Sequence of chain 1.A:
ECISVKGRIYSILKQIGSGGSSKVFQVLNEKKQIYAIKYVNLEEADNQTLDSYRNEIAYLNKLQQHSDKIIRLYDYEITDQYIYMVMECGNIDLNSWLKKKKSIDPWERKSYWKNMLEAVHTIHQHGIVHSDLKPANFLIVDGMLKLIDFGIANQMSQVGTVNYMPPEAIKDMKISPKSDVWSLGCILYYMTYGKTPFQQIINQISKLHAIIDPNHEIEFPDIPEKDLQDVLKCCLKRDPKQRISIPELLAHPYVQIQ

A small-molecule ligand and the protein it binds are described below.
Small molecule (SMILES): Clc1ccc2c(NCC3CC3)ncnc2c1

Binding-site contacts:
Ligand atom CAH contacts residue CYS137 of chain 1.A at 3.8 Å (hydrophobic).
Ligand atom NAK contacts residue CYS137 of chain 1.A at 3.0 Å (h-bond).
Ligand atom CAB contacts residue GLU136 of chain 1.A at 3.5 Å.
Ligand atom NAK contacts residue ILE64 of chain 1.A at 4.1 Å.
Ligand atom CAB contacts residue CYS137 of chain 1.A at 4.1 Å (hydrophobic).
Ligand atom CAG contacts residue CYS137 of chain 1.A at 3.8 Å (hydrophobic).
Ligand atom CAD contacts residue ALA84 of chain 1.A at 3.9 Å (hydrophobic).
Ligand atom C2 contacts residue ASP141 of chain 1.A at 4.2 Å.
Ligand atom CAL contacts residue ILE119 of chain 1.A at 4.2 Å (hydrophobic).
Ligand atom CAH contacts residue LEU187 of chain 1.A at 4.0 Å (hydrophobic).
Ligand atom N1 contacts residue LEU187 of chain 1.A at 4.0 Å.
Ligand atom CAD contacts residue LEU187 of chain 1.A at 3.7 Å (hydrophobic).
Ligand atom N3 contacts residue ILE64 of chain 1.A at 4.1 Å.
Ligand atom CLAA contacts residue ILE119 of chain 1.A at 3.9 Å.
Ligand atom CAB contacts residue ALA84 of chain 1.A at 3.5 Å (hydrophobic).
Ligand atom CAF contacts residue ASN139 of chain 1.A at 3.4 Å.
Ligand atom CAG contacts residue ILE64 of chain 1.A at 3.7 Å (hydrophobic).
Ligand atom C5 contacts residue CYS137 of chain 1.A at 3.9 Å (hydrophobic).
Ligand atom C6 contacts residue LEU187 of chain 1.A at 3.6 Å (hydrophobic).
Ligand atom CAB contacts residue ILE119 of chain 1.A at 4.1 Å (hydrophobic).
Ligand atom CLAA contacts residue 7PE1 of chain 1.C at 3.6 Å.
Ligand atom CAG contacts residue GLN74 of chain 1.A at 3.6 Å.
Ligand atom CAH contacts residue ILE140 of chain 1.A at 3.9 Å (hydrophobic).
Ligand atom C2 contacts residue ILE64 of chain 1.A at 3.7 Å (hydrophobic).
Ligand atom NAK contacts residue LEU187 of chain 1.A at 3.5 Å.
Ligand atom CAP contacts residue ASN139 of chain 1.A at 4.2 Å.
Ligand atom CLAA contacts residue MET135 of chain 1.A at 3.8 Å.
Ligand atom CAL contacts residue VAL72 of chain 1.A at 4.2 Å (hydrophobic).
Ligand atom CAH contacts residue ASN139 of chain 1.A at 3.7 Å.
Ligand atom CAE contacts residue ILE196 of chain 1.A at 4.1 Å (hydrophobic).
Ligand atom CAD contacts residue CYS137 of chain 1.A at 3.1 Å (hydrophobic).
Ligand atom C6 contacts residue ILE64 of chain 1.A at 3.8 Å (hydrophobic).
Ligand atom CAH contacts residue GLY138 of chain 1.A at 4.2 Å.
Ligand atom CLAA contacts residue ILE196 of chain 1.A at 4.0 Å.
Ligand atom CAD contacts residue GLU136 of chain 1.A at 3.9 Å.
Ligand atom C5 contacts residue LEU187 of chain 1.A at 3.9 Å (hydrophobic).
Ligand atom C6 contacts residue CYS137 of chain 1.A at 3.9 Å (hydrophobic).
Ligand atom CAP contacts residue ILE64 of chain 1.A at 3.8 Å (hydrophobic).
Ligand atom N1 contacts residue ILE64 of chain 1.A at 3.5 Å.
Ligand atom CAB contacts residue LEU187 of chain 1.A at 4.1 Å (hydrophobic).